Binding-site contacts:
Ligand atom CAE contacts residue CYS57 of chain 2.D at 4.0 Å (hydrophobic).
Ligand atom CAB contacts residue VAL147 of chain 2.D at 3.8 Å (hydrophobic).
Ligand atom OAH contacts residue HIS113 of chain 2.D at 3.4 Å.
Ligand atom CAG contacts residue VAL46 of chain 2.D at 3.7 Å (hydrophobic).
Ligand atom OAI contacts residue VAL147 of chain 2.D at 3.3 Å.
Ligand atom OAH contacts residue CYS57 of chain 2.D at 4.4 Å.
Ligand atom OAI contacts residue ALA177 of chain 2.D at 4.2 Å.
Ligand atom CAG contacts residue HIS113 of chain 2.D at 3.4 Å.
Ligand atom CAC contacts residue PHE198 of chain 2.D at 3.9 Å (hydrophobic).
Ligand atom CAF contacts residue CYS57 of chain 2.D at 3.8 Å (hydrophobic).
Ligand atom CAB contacts residue PHE198 of chain 2.D at 3.9 Å (hydrophobic).
Ligand atom CAG contacts residue THR55 of chain 2.D at 3.8 Å.
Ligand atom CAC contacts residue PHE254 of chain 2.D at 4.3 Å (hydrophobic).
Ligand atom CAC contacts residue VAL234 of chain 2.D at 3.6 Å (hydrophobic).
Ligand atom CAE contacts residue HIS113 of chain 2.D at 3.7 Å.
Ligand atom CAA contacts residue VAL147 of chain 2.D at 4.1 Å (hydrophobic).
Ligand atom OAH contacts residue VAL46 of chain 2.D at 3.5 Å.
Ligand atom OAI contacts residue GLY115 of chain 2.D at 4.2 Å.
Ligand atom CAB contacts residue VAL234 of chain 2.D at 4.0 Å (hydrophobic).
Ligand atom OAH contacts residue GLY56 of chain 2.D at 3.4 Å.
Ligand atom CAA contacts residue GLU149 of chain 2.D at 3.3 Å.
Ligand atom CAF contacts residue GLY115 of chain 2.D at 4.1 Å.
Ligand atom CAF contacts residue HIS113 of chain 2.D at 4.3 Å.
Ligand atom CAA contacts residue VAL234 of chain 2.D at 4.2 Å (hydrophobic).
Ligand atom CAE contacts residue VAL46 of chain 2.D at 3.8 Å (hydrophobic).
Ligand atom OAI contacts residue LYS200 of chain 2.D at 3.7 Å.
Ligand atom OAI contacts residue GLU149 of chain 2.D at 2.4 Å (salt-bridge).
Ligand atom CAG contacts residue PHE254 of chain 2.D at 3.6 Å (hydrophobic).
Ligand atom OAH contacts residue THR55 of chain 2.D at 3.0 Å (h-bond).
Ligand atom OAH contacts residue PHE254 of chain 2.D at 4.1 Å.
Ligand atom CAD contacts residue HIS113 of chain 2.D at 3.2 Å.
Ligand atom CAA contacts residue LYS200 of chain 2.D at 3.9 Å.
Ligand atom CAD contacts residue VAL46 of chain 2.D at 4.4 Å (hydrophobic).
Ligand atom CAC contacts residue HIS113 of chain 2.D at 4.3 Å.
Ligand atom CAF contacts residue GLU149 of chain 2.D at 3.5 Å.

Sequence of chain 2.D:
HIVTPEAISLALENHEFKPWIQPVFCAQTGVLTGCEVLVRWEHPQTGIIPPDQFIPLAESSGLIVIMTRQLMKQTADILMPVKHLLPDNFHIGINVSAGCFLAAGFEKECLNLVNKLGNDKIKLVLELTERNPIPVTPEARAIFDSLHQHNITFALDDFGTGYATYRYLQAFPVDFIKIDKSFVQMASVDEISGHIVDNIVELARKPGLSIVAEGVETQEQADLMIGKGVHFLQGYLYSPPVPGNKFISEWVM

The protein below binds the small molecule below.
Small molecule (SMILES): OCC1CCC(O)CC1